This protein binds this small molecule.
Small molecule (SMILES): CC(=O)N[C@@H]1[C@@H](O)[C@H](O)[C@@H](CO)O[C@H]1O

Sequence of chain 1.A:
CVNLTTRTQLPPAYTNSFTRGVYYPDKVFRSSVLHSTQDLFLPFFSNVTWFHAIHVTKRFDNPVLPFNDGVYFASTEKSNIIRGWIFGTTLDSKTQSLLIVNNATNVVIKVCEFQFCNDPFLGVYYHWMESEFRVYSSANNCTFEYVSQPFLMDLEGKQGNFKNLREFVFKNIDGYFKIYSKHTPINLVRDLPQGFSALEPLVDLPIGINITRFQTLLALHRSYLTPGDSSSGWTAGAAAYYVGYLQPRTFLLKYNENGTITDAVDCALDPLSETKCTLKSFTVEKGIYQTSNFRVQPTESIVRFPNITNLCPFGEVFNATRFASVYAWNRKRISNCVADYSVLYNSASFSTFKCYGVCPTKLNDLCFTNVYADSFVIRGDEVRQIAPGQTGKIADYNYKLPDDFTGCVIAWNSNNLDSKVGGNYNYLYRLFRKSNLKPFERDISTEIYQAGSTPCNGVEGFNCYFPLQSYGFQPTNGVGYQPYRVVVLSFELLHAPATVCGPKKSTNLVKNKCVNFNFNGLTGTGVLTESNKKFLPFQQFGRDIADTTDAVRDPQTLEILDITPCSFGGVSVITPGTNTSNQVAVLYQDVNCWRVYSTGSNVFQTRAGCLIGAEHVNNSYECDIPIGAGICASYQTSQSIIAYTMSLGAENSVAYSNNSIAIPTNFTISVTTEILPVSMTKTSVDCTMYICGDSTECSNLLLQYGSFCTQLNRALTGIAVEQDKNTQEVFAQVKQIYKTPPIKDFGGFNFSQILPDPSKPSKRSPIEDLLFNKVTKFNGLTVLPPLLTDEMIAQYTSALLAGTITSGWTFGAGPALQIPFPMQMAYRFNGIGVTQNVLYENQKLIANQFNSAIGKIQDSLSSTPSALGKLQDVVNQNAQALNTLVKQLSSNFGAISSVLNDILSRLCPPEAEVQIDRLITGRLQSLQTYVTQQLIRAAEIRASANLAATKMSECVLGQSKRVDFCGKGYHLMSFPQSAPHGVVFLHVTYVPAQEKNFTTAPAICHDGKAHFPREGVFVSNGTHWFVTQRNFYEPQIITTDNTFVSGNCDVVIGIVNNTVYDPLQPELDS

Binding-site contacts:
Ligand atom O5 contacts residue ASN709 of chain 1.A at 2.5 Å (h-bond).
Ligand atom C7 contacts residue GLY1131 of chain 1.A at 4.4 Å.
Ligand atom O7 contacts residue ASN709 of chain 1.A at 3.2 Å (h-bond).
Ligand atom C8 contacts residue GLY1131 of chain 1.A at 3.7 Å.
Ligand atom C2 contacts residue ASN709 of chain 1.A at 2.5 Å.
Ligand atom O7 contacts residue ILE1130 of chain 1.A at 4.5 Å.
Ligand atom C8 contacts residue ASN709 of chain 1.A at 3.9 Å.
Ligand atom N2 contacts residue ASN709 of chain 1.A at 2.9 Å (h-bond).
Ligand atom C4 contacts residue ASN709 of chain 1.A at 4.4 Å.
Ligand atom C5 contacts residue ASN709 of chain 1.A at 3.8 Å.
Ligand atom C7 contacts residue ASN709 of chain 1.A at 3.2 Å.
Ligand atom C1 contacts residue ASN709 of chain 1.A at 1.5 Å.
Ligand atom C3 contacts residue ASN709 of chain 1.A at 3.9 Å.